The small molecule below binds the protein below.
Small molecule (SMILES): CC(=O)N[C@@H]1[C@@H](O)[C@H](O)[C@@H](CO)O[C@H]1O

Sequence of chain 51.A:
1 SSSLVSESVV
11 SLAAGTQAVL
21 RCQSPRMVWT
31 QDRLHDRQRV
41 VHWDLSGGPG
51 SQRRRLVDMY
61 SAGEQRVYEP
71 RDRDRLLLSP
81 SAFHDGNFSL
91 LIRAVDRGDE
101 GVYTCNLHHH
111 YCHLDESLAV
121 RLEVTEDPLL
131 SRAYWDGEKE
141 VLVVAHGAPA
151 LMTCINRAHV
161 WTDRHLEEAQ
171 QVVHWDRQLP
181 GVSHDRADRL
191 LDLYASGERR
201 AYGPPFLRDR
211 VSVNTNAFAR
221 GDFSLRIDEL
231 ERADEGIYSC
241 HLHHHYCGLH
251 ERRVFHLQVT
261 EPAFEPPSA

Binding-site contacts:
Ligand atom C6 contacts residue LEU91 of chain 51.A at 3.7 Å (hydrophobic).
Ligand atom N2 contacts residue ASN87 of chain 51.A at 2.8 Å (h-bond).
Ligand atom O6 contacts residue LEU91 of chain 51.A at 4.1 Å.
Ligand atom C2 contacts residue ASN87 of chain 51.A at 2.4 Å.
Ligand atom O7 contacts residue ASN87 of chain 51.A at 3.0 Å (h-bond).
Ligand atom O7 contacts residue ASP85 of chain 51.A at 3.4 Å (salt-bridge).
Ligand atom O4 contacts residue LEU151 of chain 51.A at 4.1 Å.
Ligand atom O5 contacts residue ASN87 of chain 51.A at 2.4 Å (h-bond).
Ligand atom C7 contacts residue ASN87 of chain 51.A at 3.1 Å.
Ligand atom C1 contacts residue SER89 of chain 51.A at 4.5 Å.
Ligand atom C6 contacts residue LEU151 of chain 51.A at 3.8 Å (hydrophobic).
Ligand atom C5 contacts residue LEU151 of chain 51.A at 4.1 Å (hydrophobic).
Ligand atom C4 contacts residue ASN87 of chain 51.A at 4.2 Å.
Ligand atom C8 contacts residue ASN87 of chain 51.A at 4.3 Å.
Ligand atom C1 contacts residue ASN87 of chain 51.A at 1.4 Å.
Ligand atom C7 contacts residue ASP85 of chain 51.A at 4.4 Å.
Ligand atom C5 contacts residue ASN87 of chain 51.A at 3.7 Å.
Ligand atom C3 contacts residue ASN87 of chain 51.A at 3.8 Å.